Sequence of chain 1.D:
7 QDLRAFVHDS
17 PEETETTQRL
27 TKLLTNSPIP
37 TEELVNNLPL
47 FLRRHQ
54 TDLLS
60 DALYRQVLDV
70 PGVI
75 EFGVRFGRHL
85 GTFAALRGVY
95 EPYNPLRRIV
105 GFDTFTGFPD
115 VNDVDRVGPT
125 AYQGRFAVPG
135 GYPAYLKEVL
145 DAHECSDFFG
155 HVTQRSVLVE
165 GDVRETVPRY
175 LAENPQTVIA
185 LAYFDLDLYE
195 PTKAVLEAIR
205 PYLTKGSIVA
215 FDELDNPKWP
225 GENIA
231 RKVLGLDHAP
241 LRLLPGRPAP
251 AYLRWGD

Binding-site contacts:
Ligand atom N contacts residue NA1 of chain 1.Z at 4.0 Å.
Ligand atom N contacts residue GLU217 of chain 1.D at 2.7 Å (salt-bridge).
Ligand atom OXT contacts residue GLU217 of chain 1.D at 3.1 Å (salt-bridge).
Ligand atom CD contacts residue PHE130 of chain 1.D at 3.9 Å (hydrophobic).
Ligand atom CG contacts residue GLU217 of chain 1.D at 3.5 Å.
Ligand atom CG contacts residue TRP223 of chain 1.D at 4.0 Å (hydrophobic).
Ligand atom C contacts residue NA1 of chain 1.Z at 4.0 Å.
Ligand atom C contacts residue GLU217 of chain 1.D at 3.6 Å.
Ligand atom N contacts residue ASP216 of chain 1.D at 2.7 Å (salt-bridge).
Ligand atom OE2 contacts residue TRP223 of chain 1.D at 3.0 Å (h-bond).
Ligand atom OE1 contacts residue PHE130 of chain 1.D at 3.3 Å.
Ligand atom CD contacts residue TRP223 of chain 1.D at 3.7 Å (hydrophobic).
Ligand atom OE2 contacts residue LYS222 of chain 1.D at 3.8 Å.
Ligand atom N contacts residue ASP191 of chain 1.D at 4.0 Å.
Ligand atom CB contacts residue PHE130 of chain 1.D at 4.1 Å (hydrophobic).
Ligand atom OXT contacts residue ASP216 of chain 1.D at 3.4 Å (salt-bridge).
Ligand atom CB contacts residue GLU217 of chain 1.D at 4.1 Å.
Ligand atom N contacts residue ASP189 of chain 1.D at 3.6 Å (salt-bridge).
Ligand atom CA contacts residue GLU217 of chain 1.D at 3.6 Å.
Ligand atom OXT contacts residue NA1 of chain 1.Z at 2.9 Å (h-bond).
Ligand atom OXT contacts residue EDO1 of chain 1.AA at 3.8 Å.
Ligand atom C contacts residue ASP216 of chain 1.D at 4.0 Å.
Ligand atom CA contacts residue ASP216 of chain 1.D at 3.7 Å.

A protein and the small-molecule ligand that binds it are described below.
Small molecule (SMILES): N[C@@H](CCC(=O)O)C(=O)O